This small molecule binds to this protein.
Small molecule (SMILES): Nc1ncnc2c1ncn2[C@@H]1O[C@H](CO)[C@H]2O[V](O)(O)(O)O[C@H]21

Binding-site contacts:
Ligand atom C2 contacts residue TYR198 of chain 1.A at 3.4 Å (hydrophobic).
Ligand atom O2' contacts residue GLU105 of chain 1.A at 3.7 Å.
Ligand atom O1V contacts residue VAL363 of chain 1.A at 3.8 Å.
Ligand atom O3V contacts residue ASP236 of chain 1.A at 3.5 Å (salt-bridge).
Ligand atom C4' contacts residue GLU105 of chain 1.A at 3.7 Å.
Ligand atom O1V contacts residue HIS418 of chain 1.A at 3.8 Å.
Ligand atom O1V contacts residue HIS195 of chain 1.A at 3.7 Å.
Ligand atom N6 contacts residue ASN68 of chain 1.A at 3.8 Å.
Ligand atom O2' contacts residue MG1 of chain 1.C at 2.2 Å.
Ligand atom C2' contacts residue MG1 of chain 1.C at 3.5 Å.
Ligand atom O3' contacts residue HIS195 of chain 1.A at 2.9 Å (h-bond).
Ligand atom C3' contacts residue HIS195 of chain 1.A at 3.8 Å.
Ligand atom C6 contacts residue ASN68 of chain 1.A at 3.5 Å.
Ligand atom O2V contacts residue ASN238 of chain 1.A at 3.6 Å.
Ligand atom V contacts residue ASP236 of chain 1.A at 3.8 Å.
Ligand atom N3 contacts residue TYR198 of chain 1.A at 3.8 Å.
Ligand atom N3 contacts residue LEU71 of chain 1.A at 3.8 Å.
Ligand atom C2 contacts residue LEU71 of chain 1.A at 3.6 Å (hydrophobic).
Ligand atom C4' contacts residue HIS195 of chain 1.A at 3.7 Å.
Ligand atom O5' contacts residue ARG131 of chain 1.A at 3.5 Å (salt-bridge).
Ligand atom C5' contacts residue HIS195 of chain 1.A at 3.5 Å.
Ligand atom C5 contacts residue TYR198 of chain 1.A at 3.8 Å (hydrophobic).
Ligand atom V contacts residue ASN238 of chain 1.A at 3.8 Å.
Ligand atom O1V contacts residue ASN238 of chain 1.A at 2.6 Å (h-bond).
Ligand atom O3V contacts residue ASN58 of chain 1.A at 2.9 Å (h-bond).
Ligand atom O5' contacts residue K1 of chain 1.F at 2.9 Å.
Ligand atom O3V contacts residue GLU105 of chain 1.A at 2.7 Å (salt-bridge).
Ligand atom C3' contacts residue TYR198 of chain 1.A at 3.6 Å (hydrophobic).
Ligand atom O1V contacts residue ASP236 of chain 1.A at 2.4 Å (salt-bridge).
Ligand atom V contacts residue MG1 of chain 1.C at 3.0 Å.
Ligand atom C5 contacts residue ASN68 of chain 1.A at 3.5 Å.
Ligand atom C1' contacts residue MG1 of chain 1.C at 3.8 Å.
Ligand atom O3V contacts residue MG1 of chain 1.C at 2.0 Å.
Ligand atom O4' contacts residue LEU64 of chain 1.A at 3.5 Å.
Ligand atom O2V contacts residue TYR198 of chain 1.A at 3.5 Å.
Ligand atom C6 contacts residue TYR198 of chain 1.A at 3.6 Å (hydrophobic).
Ligand atom N1 contacts residue TYR198 of chain 1.A at 3.6 Å.
Ligand atom O3V contacts residue HIS418 of chain 1.A at 2.6 Å (h-bond).
Ligand atom C8 contacts residue K1 of chain 1.F at 3.7 Å.
Ligand atom O3' contacts residue ASN238 of chain 1.A at 3.2 Å (h-bond).

Sequence of chain 1.A:
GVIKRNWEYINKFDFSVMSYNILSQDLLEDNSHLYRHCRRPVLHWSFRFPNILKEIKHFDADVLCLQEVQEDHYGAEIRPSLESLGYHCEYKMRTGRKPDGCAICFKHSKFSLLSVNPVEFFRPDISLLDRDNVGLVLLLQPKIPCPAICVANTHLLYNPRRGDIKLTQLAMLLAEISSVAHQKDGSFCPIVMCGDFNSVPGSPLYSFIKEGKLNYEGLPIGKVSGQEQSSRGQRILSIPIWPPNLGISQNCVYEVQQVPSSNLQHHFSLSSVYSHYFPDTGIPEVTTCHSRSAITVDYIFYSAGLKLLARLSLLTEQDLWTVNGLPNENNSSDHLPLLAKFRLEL